Sequence of chain 1.N:
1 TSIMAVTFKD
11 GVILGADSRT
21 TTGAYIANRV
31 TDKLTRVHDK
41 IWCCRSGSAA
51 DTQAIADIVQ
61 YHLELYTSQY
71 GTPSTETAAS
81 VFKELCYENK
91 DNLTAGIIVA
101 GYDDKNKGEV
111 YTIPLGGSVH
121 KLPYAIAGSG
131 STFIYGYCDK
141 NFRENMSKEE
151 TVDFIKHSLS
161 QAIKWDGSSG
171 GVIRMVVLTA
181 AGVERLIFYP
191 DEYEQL

Binding-site contacts:
Ligand atom C45 contacts residue ARG45 of chain 1.N at 3.4 Å.
Ligand atom C59 contacts residue SER129 of chain 1.N at 3.5 Å.
Ligand atom C46 contacts residue THR20 of chain 1.N at 3.5 Å.
Ligand atom N4 contacts residue THR22 of chain 1.N at 3.8 Å.
Ligand atom O60 contacts residue SER129 of chain 1.N at 3.5 Å (h-bond).
Ligand atom O29 contacts residue ALA49 of chain 1.N at 3.1 Å (h-bond).
Ligand atom C44 contacts residue THR1 of chain 1.N at 3.6 Å.
Ligand atom O40 contacts residue THR20 of chain 1.N at 3.4 Å.
Ligand atom O21 contacts residue THR22 of chain 1.N at 3.6 Å.
Ligand atom C51 contacts residue THR1 of chain 1.N at 1.5 Å.
Ligand atom C39 contacts residue GLY47 of chain 1.N at 3.6 Å.
Ligand atom O48 contacts residue THR1 of chain 1.N at 2.3 Å (h-bond).
Ligand atom C47 contacts residue THR1 of chain 1.N at 1.4 Å.
Ligand atom C28 contacts residue THR21 of chain 1.N at 3.8 Å.
Ligand atom O48 contacts residue GLY47 of chain 1.N at 2.9 Å (h-bond).
Ligand atom C24 contacts residue THR20 of chain 1.N at 3.7 Å.
Ligand atom C18 contacts residue SER48 of chain 1.N at 3.6 Å.
Ligand atom O40 contacts residue THR21 of chain 1.N at 3.2 Å (h-bond).
Ligand atom C26 contacts residue SER118 of chain 1.H at 3.4 Å.
Ligand atom O21 contacts residue THR21 of chain 1.N at 3.7 Å.
Ligand atom C38 contacts residue GLY47 of chain 1.N at 3.5 Å.
Ligand atom O60 contacts residue THR1 of chain 1.N at 3.0 Å (h-bond).
Ligand atom C58 contacts residue THR21 of chain 1.N at 3.8 Å.
Ligand atom N30 contacts residue THR21 of chain 1.N at 3.0 Å (h-bond).
Ligand atom C13 contacts residue HIS116 of chain 1.H at 3.7 Å.
Ligand atom C42 contacts residue GLY47 of chain 1.N at 3.7 Å.
Ligand atom N41 contacts residue GLY47 of chain 1.N at 2.9 Å (h-bond).
Ligand atom C43 contacts residue GLY47 of chain 1.N at 3.3 Å.
Ligand atom O9 contacts residue THR22 of chain 1.N at 3.8 Å.
Ligand atom O48 contacts residue SER46 of chain 1.N at 3.5 Å.
Ligand atom C58 contacts residue THR1 of chain 1.N at 2.5 Å.
Ligand atom C58 contacts residue SER168 of chain 1.N at 3.5 Å.
Ligand atom C43 contacts residue THR1 of chain 1.N at 2.7 Å.
Ligand atom C59 contacts residue THR1 of chain 1.N at 2.5 Å.
Ligand atom N41 contacts residue THR1 of chain 1.N at 3.7 Å.
Ligand atom C31 contacts residue GLY47 of chain 1.N at 3.5 Å.
Ligand atom C23 contacts residue THR21 of chain 1.N at 3.5 Å.
Ligand atom C26 contacts residue HIS114 of chain 1.H at 3.5 Å.
Ligand atom C27 contacts residue THR22 of chain 1.N at 3.0 Å.
Ligand atom C42 contacts residue THR1 of chain 1.N at 2.3 Å.

Sequence of chain 1.H:
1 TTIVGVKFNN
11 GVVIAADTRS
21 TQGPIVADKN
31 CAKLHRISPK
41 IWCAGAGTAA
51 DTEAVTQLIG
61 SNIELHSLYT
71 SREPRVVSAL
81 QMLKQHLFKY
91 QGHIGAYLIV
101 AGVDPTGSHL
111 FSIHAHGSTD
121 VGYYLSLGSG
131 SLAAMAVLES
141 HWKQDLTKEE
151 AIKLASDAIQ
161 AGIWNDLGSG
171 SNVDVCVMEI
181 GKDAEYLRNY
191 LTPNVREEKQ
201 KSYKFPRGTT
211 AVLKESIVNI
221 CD

The protein below binds the small molecule below.
Small molecule (SMILES): CC(C)C[C@H](NC(=O)[C@H](CCc1ccccc1)NC(=O)CN1CCOCC1)C(=O)N[C@@H](Cc1ccccc1)C(=O)N[C@@H](CC(C)C)[C@@H](O)[C@H](C)CO